Sequence of chain 2.B:
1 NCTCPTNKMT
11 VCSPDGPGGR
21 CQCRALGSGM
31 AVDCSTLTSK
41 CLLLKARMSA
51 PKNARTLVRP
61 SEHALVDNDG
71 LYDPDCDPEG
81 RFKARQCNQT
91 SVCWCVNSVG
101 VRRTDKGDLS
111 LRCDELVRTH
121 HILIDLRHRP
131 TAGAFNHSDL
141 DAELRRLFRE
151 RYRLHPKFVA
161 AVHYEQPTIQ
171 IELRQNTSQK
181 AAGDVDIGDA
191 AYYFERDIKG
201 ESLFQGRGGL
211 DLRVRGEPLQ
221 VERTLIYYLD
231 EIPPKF

Binding-site contacts:
Ligand atom C1 contacts residue ASN88 of chain 2.B at 1.4 Å.
Ligand atom O6 contacts residue LEU71 of chain 2.B at 4.4 Å.
Ligand atom C4 contacts residue ASN88 of chain 2.B at 4.3 Å.
Ligand atom O6 contacts residue TYR72 of chain 2.B at 4.5 Å.
Ligand atom C3 contacts residue ASN88 of chain 2.B at 3.8 Å.
Ligand atom O5 contacts residue ASP73 of chain 2.B at 3.8 Å.
Ligand atom C5 contacts residue LEU71 of chain 2.B at 4.0 Å (hydrophobic).
Ligand atom C5 contacts residue ASP73 of chain 2.B at 4.4 Å.
Ligand atom C5 contacts residue ASN88 of chain 2.B at 3.8 Å.
Ligand atom O5 contacts residue TYR72 of chain 2.B at 3.8 Å.
Ligand atom C7 contacts residue ASN88 of chain 2.B at 3.0 Å.
Ligand atom N2 contacts residue ASN88 of chain 2.B at 2.7 Å (h-bond).
Ligand atom C6 contacts residue LEU71 of chain 2.B at 4.5 Å (hydrophobic).
Ligand atom C6 contacts residue TYR72 of chain 2.B at 3.9 Å (hydrophobic).
Ligand atom O5 contacts residue ASN88 of chain 2.B at 2.5 Å (h-bond).
Ligand atom O7 contacts residue ASN88 of chain 2.B at 2.9 Å (h-bond).
Ligand atom O7 contacts residue GLN89 of chain 2.B at 4.5 Å.
Ligand atom C1 contacts residue TYR72 of chain 2.B at 4.1 Å (hydrophobic).
Ligand atom C6 contacts residue ASP73 of chain 2.B at 3.9 Å.
Ligand atom C5 contacts residue TYR72 of chain 2.B at 3.9 Å (hydrophobic).
Ligand atom O6 contacts residue MET48 of chain 2.B at 3.1 Å.
Ligand atom C6 contacts residue MET48 of chain 2.B at 3.5 Å (hydrophobic).
Ligand atom C8 contacts residue ASN88 of chain 2.B at 4.1 Å.
Ligand atom C2 contacts residue ASN88 of chain 2.B at 2.4 Å.

A small-molecule ligand and the protein it binds are described below.
Small molecule (SMILES): CC(=O)N[C@@H]1[C@@H](O)[C@H](O)[C@@H](CO)O[C@H]1O